This small molecule binds to this protein.
Small molecule (SMILES): CC(=O)N[C@@H]1[C@@H](O)[C@H](O)[C@@H](CO)O[C@H]1O

Sequence of chain 1.J:
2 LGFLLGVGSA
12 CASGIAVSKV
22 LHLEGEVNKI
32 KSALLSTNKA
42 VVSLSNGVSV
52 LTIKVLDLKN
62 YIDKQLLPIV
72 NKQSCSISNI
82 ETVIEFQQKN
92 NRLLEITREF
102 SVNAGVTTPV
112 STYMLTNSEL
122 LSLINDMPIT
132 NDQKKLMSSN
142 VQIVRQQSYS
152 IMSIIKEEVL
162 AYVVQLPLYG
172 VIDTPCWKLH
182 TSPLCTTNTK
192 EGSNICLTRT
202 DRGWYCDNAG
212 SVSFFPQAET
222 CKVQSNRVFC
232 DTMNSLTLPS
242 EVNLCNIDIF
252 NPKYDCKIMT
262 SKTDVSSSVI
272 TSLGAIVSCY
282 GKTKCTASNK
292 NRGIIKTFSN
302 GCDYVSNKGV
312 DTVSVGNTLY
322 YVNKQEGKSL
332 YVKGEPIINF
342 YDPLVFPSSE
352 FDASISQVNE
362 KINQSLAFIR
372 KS

Binding-site contacts:
Ligand atom N2 contacts residue ASN364 of chain 1.J at 2.4 Å (h-bond).
Ligand atom C8 contacts residue ASN364 of chain 1.J at 3.4 Å.
Ligand atom C8 contacts residue ARG371 of chain 1.J at 4.3 Å.
Ligand atom C2 contacts residue ASN364 of chain 1.J at 2.5 Å.
Ligand atom C3 contacts residue ASN364 of chain 1.J at 3.9 Å.
Ligand atom C1 contacts residue ASN364 of chain 1.J at 1.4 Å.
Ligand atom C4 contacts residue ASN364 of chain 1.J at 4.2 Å.
Ligand atom O7 contacts residue ASN364 of chain 1.J at 4.1 Å.
Ligand atom C5 contacts residue ASN364 of chain 1.J at 3.6 Å.
Ligand atom C7 contacts residue ASN364 of chain 1.J at 3.1 Å.
Ligand atom O6 contacts residue ASN364 of chain 1.J at 4.5 Å.
Ligand atom C8 contacts residue ALA368 of chain 1.J at 3.7 Å (hydrophobic).
Ligand atom O5 contacts residue ASN364 of chain 1.J at 2.3 Å (h-bond).